A small-molecule ligand and the protein it binds are described below.
Small molecule (SMILES): CC(=O)O[C@H]1C(=O)[C@@]2(C)[C@H]([C@H](OC(=O)c3ccccc3)[C@]3(O)C[C@H](OC(=O)[C@H](O)[C@@H](NC(=O)c4ccccc4)c4ccccc4)C(C)=C1C3(C)C)[C@]1(OC(C)=O)CO[C@@H]1C[C@@H]2O

Sequence of chain 31.B:
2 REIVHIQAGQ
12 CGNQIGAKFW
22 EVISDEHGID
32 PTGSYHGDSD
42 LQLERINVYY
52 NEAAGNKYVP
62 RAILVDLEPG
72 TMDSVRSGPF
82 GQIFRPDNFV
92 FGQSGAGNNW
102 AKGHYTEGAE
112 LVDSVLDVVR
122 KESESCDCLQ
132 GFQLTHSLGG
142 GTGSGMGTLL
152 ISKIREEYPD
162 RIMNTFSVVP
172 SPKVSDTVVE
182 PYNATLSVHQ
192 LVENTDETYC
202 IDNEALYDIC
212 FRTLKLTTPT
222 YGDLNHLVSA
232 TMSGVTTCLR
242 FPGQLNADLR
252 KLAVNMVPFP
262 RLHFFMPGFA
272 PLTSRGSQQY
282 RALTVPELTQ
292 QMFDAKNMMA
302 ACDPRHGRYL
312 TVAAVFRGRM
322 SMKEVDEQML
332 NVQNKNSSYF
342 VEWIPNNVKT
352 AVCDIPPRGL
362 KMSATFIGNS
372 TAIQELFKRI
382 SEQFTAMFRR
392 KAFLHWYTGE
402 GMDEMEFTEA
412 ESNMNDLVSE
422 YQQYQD

Binding-site contacts:
Ligand atom C15 contacts residue THR274 of chain 31.B at 3.7 Å.
Ligand atom C37 contacts residue PRO358 of chain 31.B at 3.7 Å (hydrophobic).
Ligand atom C33 contacts residue VAL23 of chain 31.B at 3.6 Å (hydrophobic).
Ligand atom C41 contacts residue GLU27 of chain 31.B at 3.1 Å.
Ligand atom C32 contacts residue VAL23 of chain 31.B at 3.5 Å (hydrophobic).
Ligand atom O13 contacts residue GLY360 of chain 31.B at 3.6 Å.
Ligand atom O14 contacts residue HIS227 of chain 31.B at 2.9 Å.
Ligand atom C40 contacts residue ALA231 of chain 31.B at 3.4 Å (hydrophobic).
Ligand atom C41 contacts residue SER234 of chain 31.B at 3.5 Å.
Ligand atom C09 contacts residue HIS227 of chain 31.B at 3.8 Å.
Ligand atom C38 contacts residue PRO358 of chain 31.B at 3.5 Å (hydrophobic).
Ligand atom O06 contacts residue PRO272 of chain 31.B at 3.4 Å (h-bond).
Ligand atom C33 contacts residue ASP26 of chain 31.B at 3.7 Å.
Ligand atom C06 contacts residue HIS227 of chain 31.B at 3.6 Å.
Ligand atom C42 contacts residue VAL23 of chain 31.B at 3.5 Å (hydrophobic).
Ligand atom C08 contacts residue LEU228 of chain 31.B at 3.8 Å (hydrophobic).
Ligand atom C28 contacts residue PRO358 of chain 31.B at 3.6 Å (hydrophobic).
Ligand atom C08 contacts residue HIS227 of chain 31.B at 3.4 Å.
Ligand atom O06 contacts residue LEU273 of chain 31.B at 3.5 Å.
Ligand atom C41 contacts residue VAL23 of chain 31.B at 3.7 Å (hydrophobic).
Ligand atom O13 contacts residue PRO358 of chain 31.B at 3.2 Å.
Ligand atom C39 contacts residue ALA231 of chain 31.B at 3.3 Å (hydrophobic).
Ligand atom C19 contacts residue THR274 of chain 31.B at 3.0 Å.
Ligand atom C39 contacts residue SER234 of chain 31.B at 3.8 Å.
Ligand atom C07 contacts residue LEU228 of chain 31.B at 3.6 Å (hydrophobic).
Ligand atom C40 contacts residue GLU27 of chain 31.B at 3.5 Å.
Ligand atom C39 contacts residue PHE270 of chain 31.B at 3.4 Å (hydrophobic).
Ligand atom C16 contacts residue THR274 of chain 31.B at 3.4 Å.
Ligand atom C40 contacts residue SER234 of chain 31.B at 3.0 Å.
Ligand atom O13 contacts residue ARG359 of chain 31.B at 3.2 Å (salt-bridge).
Ligand atom O06 contacts residue THR274 of chain 31.B at 2.7 Å (h-bond).
Ligand atom O08 contacts residue ARG276 of chain 31.B at 3.7 Å.
Ligand atom C36 contacts residue HIS227 of chain 31.B at 3.2 Å.
Ligand atom C39 contacts residue PRO358 of chain 31.B at 3.8 Å (hydrophobic).
Ligand atom O12 contacts residue GLY360 of chain 31.B at 3.5 Å (h-bond).
Ligand atom C19 contacts residue ARG276 of chain 31.B at 3.7 Å.
Ligand atom C07 contacts residue HIS227 of chain 31.B at 3.2 Å.
Ligand atom C14 contacts residue THR274 of chain 31.B at 3.3 Å.
Ligand atom C38 contacts residue PHE270 of chain 31.B at 3.6 Å (hydrophobic).
Ligand atom C15 contacts residue PRO272 of chain 31.B at 3.1 Å (hydrophobic).